The protein below binds the small molecule below.
Small molecule (SMILES): CC(=O)N[C@H]1[C@H](O[C@H]2[C@H](O)[C@@H](NC(C)=O)CO[C@@H]2CO)O[C@H](CO)[C@@H](O)[C@@H]1O

Sequence of chain 1.A:
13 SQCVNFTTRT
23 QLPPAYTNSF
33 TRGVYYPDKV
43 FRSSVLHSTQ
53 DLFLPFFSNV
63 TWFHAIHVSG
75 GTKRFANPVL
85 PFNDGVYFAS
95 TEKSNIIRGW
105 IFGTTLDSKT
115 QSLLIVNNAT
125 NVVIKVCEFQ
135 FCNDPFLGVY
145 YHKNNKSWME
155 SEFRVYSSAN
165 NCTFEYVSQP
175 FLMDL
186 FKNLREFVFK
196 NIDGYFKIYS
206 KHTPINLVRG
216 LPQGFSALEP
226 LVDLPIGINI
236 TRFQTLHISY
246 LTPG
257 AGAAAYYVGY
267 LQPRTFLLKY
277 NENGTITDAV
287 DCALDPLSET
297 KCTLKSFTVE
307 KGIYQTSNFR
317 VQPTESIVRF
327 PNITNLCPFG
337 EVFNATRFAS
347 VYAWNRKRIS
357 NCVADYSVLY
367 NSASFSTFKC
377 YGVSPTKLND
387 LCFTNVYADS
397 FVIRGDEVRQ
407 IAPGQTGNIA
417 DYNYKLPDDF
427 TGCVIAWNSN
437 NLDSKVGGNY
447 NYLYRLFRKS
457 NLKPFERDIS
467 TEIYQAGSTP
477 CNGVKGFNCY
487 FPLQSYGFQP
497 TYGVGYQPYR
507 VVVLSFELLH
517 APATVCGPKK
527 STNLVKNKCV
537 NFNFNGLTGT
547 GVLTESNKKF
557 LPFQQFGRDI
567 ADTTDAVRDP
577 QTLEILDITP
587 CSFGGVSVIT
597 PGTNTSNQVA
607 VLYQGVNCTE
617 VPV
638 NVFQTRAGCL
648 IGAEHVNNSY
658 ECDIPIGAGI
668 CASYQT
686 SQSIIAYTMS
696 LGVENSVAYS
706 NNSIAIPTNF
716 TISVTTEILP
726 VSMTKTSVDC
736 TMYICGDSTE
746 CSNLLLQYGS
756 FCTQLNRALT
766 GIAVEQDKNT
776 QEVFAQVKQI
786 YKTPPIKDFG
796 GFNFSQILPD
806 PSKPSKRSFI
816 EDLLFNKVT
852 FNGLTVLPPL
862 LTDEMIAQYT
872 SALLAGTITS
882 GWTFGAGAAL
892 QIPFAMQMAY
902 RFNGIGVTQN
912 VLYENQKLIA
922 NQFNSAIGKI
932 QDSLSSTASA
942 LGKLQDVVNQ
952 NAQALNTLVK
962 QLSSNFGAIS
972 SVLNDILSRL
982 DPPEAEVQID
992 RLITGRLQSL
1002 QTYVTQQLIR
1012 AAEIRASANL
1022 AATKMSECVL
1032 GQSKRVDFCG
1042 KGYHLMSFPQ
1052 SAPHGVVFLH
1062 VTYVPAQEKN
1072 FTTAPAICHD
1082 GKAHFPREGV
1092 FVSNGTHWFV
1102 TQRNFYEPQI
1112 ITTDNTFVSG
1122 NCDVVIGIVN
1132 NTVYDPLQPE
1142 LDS

Binding-site contacts:
Ligand atom C3 contacts residue ASN798 of chain 1.A at 3.8 Å.
Ligand atom C5 contacts residue GLN801 of chain 1.A at 4.4 Å.
Ligand atom O7 contacts residue GLN801 of chain 1.A at 4.4 Å.
Ligand atom N2 contacts residue SER800 of chain 1.A at 4.5 Å.
Ligand atom C8 contacts residue GLN801 of chain 1.A at 3.9 Å.
Ligand atom O5 contacts residue SER800 of chain 1.A at 3.5 Å (h-bond).
Ligand atom C1 contacts residue SER800 of chain 1.A at 3.1 Å.
Ligand atom C1 contacts residue ASN798 of chain 1.A at 1.4 Å.
Ligand atom C2 contacts residue ASN798 of chain 1.A at 2.4 Å.
Ligand atom N2 contacts residue ASN798 of chain 1.A at 2.9 Å (h-bond).
Ligand atom C8 contacts residue ASN798 of chain 1.A at 4.2 Å.
Ligand atom C5 contacts residue ASN798 of chain 1.A at 3.7 Å.
Ligand atom C6 contacts residue GLN801 of chain 1.A at 4.1 Å.
Ligand atom C7 contacts residue ASN798 of chain 1.A at 3.8 Å.
Ligand atom O5 contacts residue ASN798 of chain 1.A at 2.4 Å (h-bond).
Ligand atom C4 contacts residue SER800 of chain 1.A at 4.5 Å.
Ligand atom O6 contacts residue GLN801 of chain 1.A at 4.1 Å.
Ligand atom C2 contacts residue SER800 of chain 1.A at 4.1 Å.
Ligand atom O7 contacts residue ASN798 of chain 1.A at 4.3 Å.
Ligand atom C3 contacts residue SER800 of chain 1.A at 4.2 Å.
Ligand atom O6 contacts residue ASN798 of chain 1.A at 4.5 Å.
Ligand atom C5 contacts residue SER800 of chain 1.A at 3.5 Å.
Ligand atom C4 contacts residue ASN798 of chain 1.A at 4.2 Å.